Binding-site contacts:
Ligand atom N4 contacts residue TYR193 of chain 49.A at 3.5 Å.
Ligand atom O2 contacts residue TYR193 of chain 49.A at 3.4 Å.
Ligand atom C8 contacts residue PHE121 of chain 49.A at 4.3 Å (hydrophobic).
Ligand atom C3 contacts residue TYR193 of chain 49.A at 3.8 Å (hydrophobic).
Ligand atom C1 contacts residue TYR193 of chain 49.A at 3.8 Å (hydrophobic).
Ligand atom C20 contacts residue ILE125 of chain 49.A at 3.4 Å (hydrophobic).
Ligand atom N4 contacts residue MET217 of chain 49.A at 3.3 Å.
Ligand atom C13 contacts residue THR102 of chain 49.A at 4.3 Å.
Ligand atom C6 contacts residue THR102 of chain 49.A at 4.3 Å.
Ligand atom C17 contacts residue ILE101 of chain 49.A at 3.8 Å (hydrophobic).
Ligand atom C18 contacts residue ILE220 of chain 49.A at 4.3 Å (hydrophobic).
Ligand atom C1 contacts residue MET195 of chain 49.A at 4.3 Å (hydrophobic).
Ligand atom C21 contacts residue TYR147 of chain 49.A at 2.7 Å (hydrophobic).
Ligand atom C17 contacts residue TYR147 of chain 49.A at 4.0 Å (hydrophobic).
Ligand atom C3 contacts residue LEU103 of chain 49.A at 4.2 Å (hydrophobic).
Ligand atom C10 contacts residue SER123 of chain 49.A at 4.2 Å.
Ligand atom C14 contacts residue LEU187 of chain 49.A at 4.3 Å (hydrophobic).
Ligand atom C17 contacts residue ILE220 of chain 49.A at 3.9 Å (hydrophobic).
Ligand atom C1 contacts residue ASN215 of chain 49.A at 3.6 Å.
Ligand atom N5 contacts residue TYR193 of chain 49.A at 4.0 Å.
Ligand atom C15 contacts residue ILE101 of chain 49.A at 4.1 Å (hydrophobic).
Ligand atom C7 contacts residue LEU103 of chain 49.A at 3.2 Å (hydrophobic).
Ligand atom C18 contacts residue ILE125 of chain 49.A at 4.2 Å (hydrophobic).
Ligand atom C18 contacts residue PHE182 of chain 49.A at 4.0 Å (hydrophobic).
Ligand atom C14 contacts residue MET217 of chain 49.A at 3.9 Å (hydrophobic).
Ligand atom O2 contacts residue MET195 of chain 49.A at 4.4 Å.
Ligand atom C8 contacts residue LEU103 of chain 49.A at 3.1 Å (hydrophobic).
Ligand atom N5 contacts residue MET217 of chain 49.A at 3.3 Å (h-bond).
Ligand atom C21 contacts residue ILE101 of chain 49.A at 4.0 Å (hydrophobic).
Ligand atom C14 contacts residue ILE101 of chain 49.A at 4.1 Å (hydrophobic).
Ligand atom C11 contacts residue HIS241 of chain 49.A at 3.7 Å.
Ligand atom C1 contacts residue TYR194 of chain 49.A at 4.2 Å (hydrophobic).
Ligand atom C7 contacts residue THR102 of chain 49.A at 4.2 Å.
Ligand atom C16 contacts residue TYR147 of chain 49.A at 4.3 Å (hydrophobic).
Ligand atom C16 contacts residue ILE101 of chain 49.A at 3.5 Å (hydrophobic).
Ligand atom C10 contacts residue HIS241 of chain 49.A at 3.6 Å.
Ligand atom C13 contacts residue ILE101 of chain 49.A at 3.4 Å (hydrophobic).
Ligand atom C3 contacts residue PHE121 of chain 49.A at 4.4 Å (hydrophobic).
Ligand atom C21 contacts residue ILE220 of chain 49.A at 3.5 Å (hydrophobic).
Ligand atom C19 contacts residue ILE125 of chain 49.A at 3.2 Å (hydrophobic).

This protein binds this small molecule.
Small molecule (SMILES): COc1ccc(N2CCN(c3cccc(C)c3)CC2)nn1

Sequence of chain 49.A:
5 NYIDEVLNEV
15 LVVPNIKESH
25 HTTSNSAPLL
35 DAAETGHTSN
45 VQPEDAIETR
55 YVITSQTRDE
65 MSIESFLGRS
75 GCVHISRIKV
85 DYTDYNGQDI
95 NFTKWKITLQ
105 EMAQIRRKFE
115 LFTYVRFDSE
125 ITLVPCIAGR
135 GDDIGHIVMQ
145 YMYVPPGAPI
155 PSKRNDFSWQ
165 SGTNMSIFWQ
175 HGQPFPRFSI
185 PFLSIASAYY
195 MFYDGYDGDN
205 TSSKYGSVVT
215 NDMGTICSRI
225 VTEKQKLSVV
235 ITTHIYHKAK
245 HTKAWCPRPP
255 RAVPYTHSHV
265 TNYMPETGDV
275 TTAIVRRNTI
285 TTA